This protein binds this small molecule.
Small molecule (SMILES): Nc1ncnc2c1c(Cl)cn2[C@@H]1O[C@H](CO)[C@@H](O)[C@H]1O

Binding-site contacts:
Ligand atom C contacts residue GLU165 of chain 1.A at 3.8 Å.
Ligand atom C1 contacts residue LEU215 of chain 1.A at 3.5 Å (hydrophobic).
Ligand atom O3 contacts residue GLY50 of chain 1.A at 3.6 Å.
Ligand atom N contacts residue GLU165 of chain 1.A at 3.9 Å.
Ligand atom C1 contacts residue GLY167 of chain 1.A at 3.7 Å.
Ligand atom O contacts residue PHE54 of chain 1.A at 3.8 Å.
Ligand atom O3 contacts residue VAL57 of chain 1.A at 3.7 Å.
Ligand atom N contacts residue ALA68 of chain 1.A at 3.7 Å.
Ligand atom O2 contacts residue GLN173 of chain 1.A at 3.9 Å.
Ligand atom C contacts residue ALA68 of chain 1.A at 3.4 Å (hydrophobic).
Ligand atom C10 contacts residue ILE245 of chain 1.A at 3.7 Å (hydrophobic).
Ligand atom C7 contacts residue GLY212 of chain 1.A at 3.4 Å.
Ligand atom C1 contacts residue GLY168 of chain 1.A at 3.5 Å.
Ligand atom C9 contacts residue GLU51 of chain 1.A at 3.8 Å.
Ligand atom C4 contacts residue ILE245 of chain 1.A at 3.5 Å (hydrophobic).
Ligand atom N1 contacts residue LEU215 of chain 1.A at 3.8 Å.
Ligand atom C7 contacts residue ILE245 of chain 1.A at 3.9 Å (hydrophobic).
Ligand atom C1 contacts residue ILE49 of chain 1.A at 3.9 Å (hydrophobic).
Ligand atom N3 contacts residue GLU165 of chain 1.A at 2.9 Å (salt-bridge).
Ligand atom N2 contacts residue VAL57 of chain 1.A at 3.9 Å.
Ligand atom C4 contacts residue VAL57 of chain 1.A at 3.8 Å (hydrophobic).
Ligand atom N3 contacts residue PHE164 of chain 1.A at 3.6 Å.
Ligand atom N contacts residue GLY167 of chain 1.A at 3.0 Å (h-bond).
Ligand atom C contacts residue GLY167 of chain 1.A at 3.9 Å.
Ligand atom C6 contacts residue ASP170 of chain 1.A at 3.6 Å.
Ligand atom N3 contacts residue ALA68 of chain 1.A at 3.5 Å.
Ligand atom N1 contacts residue GLY168 of chain 1.A at 3.8 Å.
Ligand atom C2 contacts residue LEU215 of chain 1.A at 3.8 Å (hydrophobic).
Ligand atom CL contacts residue PHE164 of chain 1.A at 3.6 Å.
Ligand atom C3 contacts residue LEU215 of chain 1.A at 3.9 Å (hydrophobic).
Ligand atom C contacts residue LEU215 of chain 1.A at 3.5 Å (hydrophobic).
Ligand atom O1 contacts residue ASP170 of chain 1.A at 3.5 Å (salt-bridge).
Ligand atom N contacts residue LEU215 of chain 1.A at 3.4 Å.
Ligand atom N3 contacts residue ILE116 of chain 1.A at 3.7 Å.
Ligand atom N1 contacts residue ILE49 of chain 1.A at 3.5 Å.
Ligand atom C1 contacts residue PHE166 of chain 1.A at 3.7 Å (hydrophobic).
Ligand atom O2 contacts residue ASP170 of chain 1.A at 2.6 Å (salt-bridge).
Ligand atom O1 contacts residue GLY212 of chain 1.A at 2.6 Å (h-bond).
Ligand atom N contacts residue PHE166 of chain 1.A at 3.8 Å.
Ligand atom C2 contacts residue ALA68 of chain 1.A at 3.9 Å (hydrophobic).

Sequence of chain 1.A:
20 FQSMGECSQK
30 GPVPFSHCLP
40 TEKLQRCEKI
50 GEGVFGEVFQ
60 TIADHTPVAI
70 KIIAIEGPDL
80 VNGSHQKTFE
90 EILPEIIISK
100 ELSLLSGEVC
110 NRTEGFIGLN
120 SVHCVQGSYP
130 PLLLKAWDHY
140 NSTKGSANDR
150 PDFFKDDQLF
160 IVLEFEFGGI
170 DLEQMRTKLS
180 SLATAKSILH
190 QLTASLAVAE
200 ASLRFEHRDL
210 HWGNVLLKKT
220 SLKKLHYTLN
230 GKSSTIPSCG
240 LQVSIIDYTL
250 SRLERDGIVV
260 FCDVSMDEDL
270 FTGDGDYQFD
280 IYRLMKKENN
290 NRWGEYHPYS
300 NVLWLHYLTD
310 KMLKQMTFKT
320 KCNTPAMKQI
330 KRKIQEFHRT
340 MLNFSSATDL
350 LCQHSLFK